Sequence of chain 1.B:
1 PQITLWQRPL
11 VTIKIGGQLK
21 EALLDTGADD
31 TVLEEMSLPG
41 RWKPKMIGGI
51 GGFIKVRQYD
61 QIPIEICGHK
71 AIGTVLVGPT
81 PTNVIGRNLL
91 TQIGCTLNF

Binding-site contacts:
Ligand atom O contacts residue ALA28 of chain 1.A at 3.5 Å.
Ligand atom NBK contacts residue GLY48 of chain 1.B at 2.8 Å (h-bond).
Ligand atom CAC contacts residue ARG8 of chain 1.A at 3.3 Å.
Ligand atom OAM contacts residue ASP25 of chain 1.A at 3.5 Å (salt-bridge).
Ligand atom CA contacts residue GLY48 of chain 1.A at 3.4 Å.
Ligand atom CAA contacts residue GLY48 of chain 1.A at 3.6 Å.
Ligand atom CBF contacts residue ASP25 of chain 1.B at 3.5 Å.
Ligand atom CG2 contacts residue ASP30 of chain 1.A at 3.6 Å.
Ligand atom CAO contacts residue THR82 of chain 1.B at 3.4 Å.
Ligand atom OAI contacts residue ASP29 of chain 1.B at 2.9 Å (salt-bridge).
Ligand atom CG2 contacts residue ASP29 of chain 1.A at 3.6 Å.
Ligand atom CAC contacts residue ASP29 of chain 1.B at 3.0 Å.
Ligand atom CBE contacts residue ASP25 of chain 1.A at 2.9 Å.
Ligand atom NBJ contacts residue GLY48 of chain 1.A at 2.9 Å (h-bond).
Ligand atom CAN contacts residue ASP29 of chain 1.A at 3.5 Å.
Ligand atom CBC contacts residue ASP25 of chain 1.A at 2.8 Å.
Ligand atom CBE contacts residue GLY27 of chain 1.B at 3.3 Å.
Ligand atom OAM contacts residue ALA28 of chain 1.A at 3.3 Å (h-bond).
Ligand atom CAQ contacts residue PHE53 of chain 1.B at 3.0 Å (hydrophobic).
Ligand atom CAH contacts residue GLY48 of chain 1.B at 3.2 Å.
Ligand atom NCA contacts residue GLY27 of chain 1.B at 3.5 Å (h-bond).
Ligand atom CAZ contacts residue PRO81 of chain 1.A at 3.4 Å (hydrophobic).
Ligand atom OAL contacts residue GLY49 of chain 1.A at 3.5 Å.
Ligand atom CAT contacts residue GLY27 of chain 1.A at 3.5 Å.
Ligand atom NBM contacts residue GLY27 of chain 1.B at 2.9 Å (h-bond).
Ligand atom CAV contacts residue GLY27 of chain 1.A at 2.9 Å.
Ligand atom CG2 contacts residue ALA28 of chain 1.A at 3.4 Å (hydrophobic).
Ligand atom CAV contacts residue LEU23 of chain 1.B at 3.4 Å (hydrophobic).
Ligand atom O contacts residue ASP29 of chain 1.A at 2.9 Å (salt-bridge).
Ligand atom O contacts residue GLY27 of chain 1.A at 3.6 Å (h-bond).
Ligand atom OAK contacts residue GLY49 of chain 1.B at 3.3 Å.
Ligand atom CAZ contacts residue GLY49 of chain 1.B at 3.5 Å.
Ligand atom N contacts residue GLY27 of chain 1.A at 3.5 Å (h-bond).
Ligand atom NBI contacts residue PHE53 of chain 1.B at 3.5 Å.
Ligand atom CBG contacts residue GLY27 of chain 1.B at 3.6 Å.
Ligand atom CCC contacts residue ASP25 of chain 1.B at 3.5 Å.
Ligand atom OAM contacts residue ASP25 of chain 1.B at 3.2 Å (salt-bridge).
Ligand atom OAM contacts residue GLY27 of chain 1.A at 2.8 Å (h-bond).
Ligand atom CAB contacts residue THR82 of chain 1.B at 3.3 Å.
Ligand atom CBH contacts residue ASP25 of chain 1.B at 3.1 Å.

The protein below binds the small molecule below.
Small molecule (SMILES): C=CCNC(=O)[C@@H](NC(=O)[C@@](O)(CCCN(Cc1ccc(-c2ccncc2)cc1)NC(=O)[C@@H](NC(=O)OC)C(C)(C)C)Cc1ccc(CC=C)cc1)C(C)C

Sequence of chain 1.A:
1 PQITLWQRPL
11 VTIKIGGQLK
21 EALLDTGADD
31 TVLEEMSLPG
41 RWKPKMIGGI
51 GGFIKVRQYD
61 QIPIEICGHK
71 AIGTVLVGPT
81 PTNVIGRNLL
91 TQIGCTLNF